Binding-site contacts:
Ligand atom C06 contacts residue TRP13 of chain 2.B at 3.4 Å (hydrophobic).
Ligand atom C04 contacts residue GLY176 of chain 2.A at 3.9 Å.
Ligand atom C08 contacts residue PRO172 of chain 2.A at 4.3 Å (hydrophobic).
Ligand atom N07 contacts residue TRP13 of chain 2.B at 3.9 Å.
Ligand atom C13 contacts residue TRP13 of chain 2.B at 3.6 Å (hydrophobic).
Ligand atom C03 contacts residue ILE173 of chain 2.A at 3.9 Å (hydrophobic).
Ligand atom C02 contacts residue LYS127 of chain 2.A at 1.4 Å.
Ligand atom C04 contacts residue TRP13 of chain 2.B at 3.6 Å (hydrophobic).
Ligand atom C04 contacts residue PRO172 of chain 2.A at 3.5 Å (hydrophobic).
Ligand atom N09 contacts residue PRO172 of chain 2.A at 4.3 Å.
Ligand atom C12 contacts residue TRP13 of chain 2.B at 3.4 Å (hydrophobic).
Ligand atom C10 contacts residue PRO172 of chain 2.A at 4.0 Å (hydrophobic).
Ligand atom C05 contacts residue PRO172 of chain 2.A at 3.2 Å (hydrophobic).
Ligand atom BR1 contacts residue PHE124 of chain 2.A at 3.6 Å.
Ligand atom BR1 contacts residue SER50 of chain 2.A at 3.2 Å.
Ligand atom C05 contacts residue TRP13 of chain 2.B at 3.4 Å (hydrophobic).
Ligand atom C13 contacts residue LYS127 of chain 2.A at 3.7 Å.
Ligand atom BR1 contacts residue LYS127 of chain 2.A at 4.5 Å.
Ligand atom C03 contacts residue TRP13 of chain 2.B at 3.6 Å (hydrophobic).
Ligand atom C13 contacts residue PHE124 of chain 2.A at 4.3 Å (hydrophobic).
Ligand atom C04 contacts residue ILE173 of chain 2.A at 3.8 Å (hydrophobic).
Ligand atom C05 contacts residue ILE173 of chain 2.A at 3.7 Å (hydrophobic).
Ligand atom C05 contacts residue LYS127 of chain 2.A at 4.1 Å.
Ligand atom C11 contacts residue ILE224 of chain 2.A at 4.0 Å (hydrophobic).
Ligand atom C11 contacts residue TRP13 of chain 2.B at 4.0 Å (hydrophobic).
Ligand atom N07 contacts residue ILE173 of chain 2.A at 4.2 Å.
Ligand atom C11 contacts residue PRO172 of chain 2.A at 3.8 Å (hydrophobic).
Ligand atom C13 contacts residue ILE173 of chain 2.A at 3.8 Å (hydrophobic).
Ligand atom C05 contacts residue ILE224 of chain 2.A at 3.9 Å (hydrophobic).
Ligand atom N07 contacts residue PRO172 of chain 2.A at 4.0 Å.
Ligand atom C08 contacts residue ILE173 of chain 2.A at 4.2 Å (hydrophobic).
Ligand atom C02 contacts residue TRP13 of chain 2.B at 4.0 Å (hydrophobic).
Ligand atom C08 contacts residue ASN47 of chain 2.A at 4.4 Å.
Ligand atom C06 contacts residue PRO172 of chain 2.A at 4.4 Å (hydrophobic).
Ligand atom C04 contacts residue LYS127 of chain 2.A at 2.8 Å.
Ligand atom C06 contacts residue ILE173 of chain 2.A at 3.6 Å (hydrophobic).
Ligand atom C12 contacts residue ILE173 of chain 2.A at 3.6 Å (hydrophobic).
Ligand atom BR1 contacts residue TRP13 of chain 2.B at 3.7 Å.
Ligand atom C03 contacts residue LYS127 of chain 2.A at 2.4 Å.
Ligand atom C12 contacts residue ASN47 of chain 2.A at 4.1 Å.

A small-molecule ligand and the protein it binds are described below.
Small molecule (SMILES): O=Cc1ccc(-n2ccnc2)cc1Br

Sequence of chain 2.B:
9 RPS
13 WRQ

Sequence of chain 2.A:
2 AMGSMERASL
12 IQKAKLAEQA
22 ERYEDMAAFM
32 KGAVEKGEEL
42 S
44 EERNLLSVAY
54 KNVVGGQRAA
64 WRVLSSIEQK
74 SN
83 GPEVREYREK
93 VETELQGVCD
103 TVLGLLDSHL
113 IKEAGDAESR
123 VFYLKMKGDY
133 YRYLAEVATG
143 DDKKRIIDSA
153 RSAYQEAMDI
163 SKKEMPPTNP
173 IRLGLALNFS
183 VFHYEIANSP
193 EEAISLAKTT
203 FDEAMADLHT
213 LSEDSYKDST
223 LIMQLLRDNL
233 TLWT